Sequence of chain 1.V:
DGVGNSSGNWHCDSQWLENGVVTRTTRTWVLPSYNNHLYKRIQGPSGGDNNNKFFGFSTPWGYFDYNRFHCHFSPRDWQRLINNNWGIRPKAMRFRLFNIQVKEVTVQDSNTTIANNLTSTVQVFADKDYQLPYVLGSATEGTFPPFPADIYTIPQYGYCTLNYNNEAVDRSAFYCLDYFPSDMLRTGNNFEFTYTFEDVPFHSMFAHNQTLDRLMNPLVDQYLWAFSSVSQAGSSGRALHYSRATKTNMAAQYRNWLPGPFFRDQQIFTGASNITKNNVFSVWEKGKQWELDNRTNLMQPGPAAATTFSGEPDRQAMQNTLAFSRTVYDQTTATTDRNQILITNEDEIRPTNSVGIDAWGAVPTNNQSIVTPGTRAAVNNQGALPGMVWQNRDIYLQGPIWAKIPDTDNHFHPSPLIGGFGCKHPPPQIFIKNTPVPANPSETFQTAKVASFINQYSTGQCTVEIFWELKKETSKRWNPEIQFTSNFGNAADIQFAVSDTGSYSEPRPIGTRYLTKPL

Sequence of chain 1.EA:
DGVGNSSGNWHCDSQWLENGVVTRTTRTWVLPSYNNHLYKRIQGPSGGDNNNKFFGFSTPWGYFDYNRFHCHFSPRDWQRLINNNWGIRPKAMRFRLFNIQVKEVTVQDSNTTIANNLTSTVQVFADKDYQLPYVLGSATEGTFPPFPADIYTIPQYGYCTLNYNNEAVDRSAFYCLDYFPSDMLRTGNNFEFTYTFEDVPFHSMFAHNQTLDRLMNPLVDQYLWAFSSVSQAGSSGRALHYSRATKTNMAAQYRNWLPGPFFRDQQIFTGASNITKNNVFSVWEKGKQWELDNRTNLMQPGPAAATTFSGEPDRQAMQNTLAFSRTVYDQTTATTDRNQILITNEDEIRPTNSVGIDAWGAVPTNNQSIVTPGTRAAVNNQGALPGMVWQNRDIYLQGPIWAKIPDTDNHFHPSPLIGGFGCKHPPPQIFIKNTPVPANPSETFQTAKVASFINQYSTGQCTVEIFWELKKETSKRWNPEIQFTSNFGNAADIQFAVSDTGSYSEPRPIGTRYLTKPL

Binding-site contacts:
Ligand atom C4' contacts residue HIS429 of chain 1.V at 3.9 Å.
Ligand atom N6 contacts residue GLY438 of chain 1.V at 4.2 Å.
Ligand atom C2 contacts residue PRO217 of chain 1.V at 3.8 Å (hydrophobic).
Ligand atom N9 contacts residue ASN426 of chain 1.EA at 4.1 Å.
Ligand atom O4' contacts residue ASN426 of chain 1.EA at 4.0 Å.
Ligand atom O2P contacts residue ASP425 of chain 1.EA at 3.2 Å (salt-bridge).
Ligand atom C6 contacts residue PRO430 of chain 1.V at 3.7 Å (hydrophobic).
Ligand atom N7 contacts residue ASN408 of chain 1.V at 3.5 Å (h-bond).
Ligand atom N1 contacts residue GLY438 of chain 1.V at 3.7 Å.
Ligand atom C5 contacts residue SER431 of chain 1.V at 4.0 Å.
Ligand atom C2' contacts residue HIS429 of chain 1.V at 3.7 Å.
Ligand atom N3 contacts residue PRO430 of chain 1.V at 4.1 Å.
Ligand atom C5' contacts residue HIS429 of chain 1.V at 3.1 Å.
Ligand atom O2P contacts residue ASN426 of chain 1.EA at 3.3 Å.
Ligand atom O2P contacts residue HIS427 of chain 1.EA at 3.1 Å.
Ligand atom N9 contacts residue PRO217 of chain 1.V at 4.2 Å.
Ligand atom C8 contacts residue ASP425 of chain 1.EA at 4.1 Å.
Ligand atom N6 contacts residue ASN408 of chain 1.V at 3.9 Å.
Ligand atom O5' contacts residue HIS429 of chain 1.V at 4.2 Å.
Ligand atom C6 contacts residue PRO217 of chain 1.V at 4.0 Å (hydrophobic).
Ligand atom C3' contacts residue HIS429 of chain 1.V at 3.7 Å.
Ligand atom C2 contacts residue PRO430 of chain 1.V at 3.8 Å (hydrophobic).
Ligand atom N6 contacts residue PRO432 of chain 1.V at 4.0 Å.
Ligand atom C2 contacts residue GLY438 of chain 1.V at 3.9 Å.
Ligand atom C6 contacts residue SER431 of chain 1.V at 3.8 Å.
Ligand atom C5 contacts residue PRO217 of chain 1.V at 3.8 Å (hydrophobic).
Ligand atom C4 contacts residue PRO217 of chain 1.V at 3.8 Å (hydrophobic).
Ligand atom C5' contacts residue HIS427 of chain 1.EA at 4.0 Å.
Ligand atom N7 contacts residue ASN426 of chain 1.EA at 3.5 Å (h-bond).
Ligand atom N1 contacts residue PRO217 of chain 1.V at 4.1 Å.
Ligand atom N3 contacts residue PRO217 of chain 1.V at 3.9 Å.
Ligand atom N6 contacts residue PRO430 of chain 1.V at 4.1 Å.
Ligand atom O4' contacts residue HIS429 of chain 1.V at 4.0 Å.
Ligand atom N1 contacts residue PRO430 of chain 1.V at 3.5 Å (h-bond).
Ligand atom N6 contacts residue SER431 of chain 1.V at 3.3 Å.
Ligand atom P contacts residue ASP425 of chain 1.EA at 3.7 Å.
Ligand atom N6 contacts residue GLY436 of chain 1.V at 3.8 Å.
Ligand atom C2' contacts residue PRO430 of chain 1.V at 3.5 Å (hydrophobic).
Ligand atom C8 contacts residue ASN426 of chain 1.EA at 3.0 Å.
Ligand atom N7 contacts residue SER431 of chain 1.V at 3.8 Å.

A protein and the small-molecule ligand that binds it are described below.
Small molecule (SMILES): Nc1ncnc2c1ncn2[C@H]1C[C@H](O)[C@@H](COP(=O)(O)O)O1